Sequence of chain 1.D:
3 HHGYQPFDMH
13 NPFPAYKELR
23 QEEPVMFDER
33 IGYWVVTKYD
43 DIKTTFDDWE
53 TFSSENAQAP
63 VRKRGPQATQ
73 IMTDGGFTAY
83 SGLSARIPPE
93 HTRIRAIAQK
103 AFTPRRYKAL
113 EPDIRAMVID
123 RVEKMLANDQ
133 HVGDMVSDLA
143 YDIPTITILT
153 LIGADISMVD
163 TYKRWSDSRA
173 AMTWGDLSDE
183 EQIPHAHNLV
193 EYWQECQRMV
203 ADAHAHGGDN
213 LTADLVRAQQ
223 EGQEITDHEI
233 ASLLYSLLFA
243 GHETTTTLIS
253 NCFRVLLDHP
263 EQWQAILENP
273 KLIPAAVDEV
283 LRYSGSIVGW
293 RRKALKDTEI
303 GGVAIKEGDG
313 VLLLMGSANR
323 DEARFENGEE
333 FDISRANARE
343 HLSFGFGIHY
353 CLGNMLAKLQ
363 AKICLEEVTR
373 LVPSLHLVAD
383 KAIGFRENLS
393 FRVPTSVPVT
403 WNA

Binding-site contacts:
Ligand atom C12 contacts residue TRP292 of chain 1.D at 3.7 Å (hydrophobic).
Ligand atom C03 contacts residue ALA242 of chain 1.D at 3.7 Å (hydrophobic).
Ligand atom P08 contacts residue SER83 of chain 1.D at 3.5 Å.
Ligand atom C04 contacts residue GLN60 of chain 1.D at 3.9 Å.
Ligand atom O10 contacts residue SER83 of chain 1.D at 3.6 Å.
Ligand atom C04 contacts residue ALA242 of chain 1.D at 3.9 Å (hydrophobic).
Ligand atom C03 contacts residue HEM1 of chain 1.Q at 3.9 Å.
Ligand atom C12 contacts residue HEM1 of chain 1.Q at 3.8 Å.
Ligand atom C12 contacts residue ILE289 of chain 1.D at 3.6 Å (hydrophobic).
Ligand atom C01 contacts residue TRP292 of chain 1.D at 3.9 Å (hydrophobic).
Ligand atom P08 contacts residue ARG171 of chain 1.D at 3.3 Å.
Ligand atom O10 contacts residue GLY84 of chain 1.D at 3.3 Å (h-bond).
Ligand atom C06 contacts residue GLN60 of chain 1.D at 3.8 Å.
Ligand atom O11 contacts residue ARG171 of chain 1.D at 2.8 Å (salt-bridge).
Ligand atom C02 contacts residue ALA242 of chain 1.D at 3.6 Å (hydrophobic).
Ligand atom O11 contacts residue SER238 of chain 1.D at 3.4 Å.
Ligand atom O09 contacts residue GLN60 of chain 1.D at 3.2 Å.
Ligand atom P08 contacts residue SER238 of chain 1.D at 3.5 Å.
Ligand atom C03 contacts residue SER238 of chain 1.D at 3.9 Å.
Ligand atom O09 contacts residue SER83 of chain 1.D at 2.6 Å (h-bond).
Ligand atom C06 contacts residue TRP292 of chain 1.D at 3.7 Å (hydrophobic).
Ligand atom O07 contacts residue ARG171 of chain 1.D at 3.2 Å (salt-bridge).
Ligand atom O10 contacts residue SER238 of chain 1.D at 2.8 Å (h-bond).
Ligand atom O11 contacts residue GLY84 of chain 1.D at 2.8 Å (h-bond).
Ligand atom O10 contacts residue LEU85 of chain 1.D at 2.7 Å (h-bond).
Ligand atom P08 contacts residue GLY84 of chain 1.D at 3.5 Å.
Ligand atom C03 contacts residue SER86 of chain 1.D at 3.7 Å.
Ligand atom O11 contacts residue TYR237 of chain 1.D at 3.9 Å.
Ligand atom C06 contacts residue PHE241 of chain 1.D at 3.8 Å (hydrophobic).
Ligand atom O07 contacts residue SER238 of chain 1.D at 3.3 Å (h-bond).
Ligand atom P08 contacts residue LEU85 of chain 1.D at 3.9 Å.
Ligand atom C01 contacts residue ALA242 of chain 1.D at 3.8 Å (hydrophobic).
Ligand atom P08 contacts residue SER86 of chain 1.D at 3.8 Å.
Ligand atom C02 contacts residue HEM1 of chain 1.Q at 3.6 Å.
Ligand atom O10 contacts residue SER86 of chain 1.D at 3.1 Å (h-bond).
Ligand atom O11 contacts residue SER83 of chain 1.D at 3.5 Å.
Ligand atom O09 contacts residue SER86 of chain 1.D at 2.6 Å (h-bond).
Ligand atom O09 contacts residue ARG171 of chain 1.D at 3.3 Å (salt-bridge).
Ligand atom C05 contacts residue PHE241 of chain 1.D at 3.5 Å (hydrophobic).
Ligand atom C05 contacts residue GLN60 of chain 1.D at 3.5 Å.

A protein and the small-molecule ligand that binds it are described below.
Small molecule (SMILES): Cc1ccc(OP(=O)(O)O)cc1